Binding-site contacts:
Ligand atom N2 contacts residue ASP95 of chain 1.A at 3.1 Å (salt-bridge).
Ligand atom O2 contacts residue DA7 of chain 1.B at 3.1 Å.
Ligand atom N6 contacts residue DC1 of chain 1.B at 3.4 Å (h-bond).
Ligand atom C2 contacts residue DA6 of chain 1.B at 3.4 Å.
Ligand atom C2 contacts residue DA4 of chain 1.B at 3.3 Å.
Ligand atom O2 contacts residue DA8 of chain 1.B at 3.1 Å.
Ligand atom O6 contacts residue DC1 of chain 1.B at 2.8 Å (h-bond).
Ligand atom N3 contacts residue DA6 of chain 1.B at 3.2 Å.
Ligand atom O4 contacts residue DA8 of chain 1.B at 3.0 Å (h-bond).
Ligand atom N1 contacts residue DA4 of chain 1.B at 3.4 Å (h-bond).
Ligand atom O3' contacts residue GLY172 of chain 1.A at 2.8 Å (h-bond).
Ligand atom N3 contacts residue DA4 of chain 1.B at 2.8 Å (h-bond).
Ligand atom C2 contacts residue LEU80 of chain 1.A at 3.5 Å (hydrophobic).
Ligand atom C3' contacts residue GLY172 of chain 1.A at 3.5 Å.
Ligand atom C2 contacts residue DT3 of chain 1.B at 3.3 Å.
Ligand atom O4 contacts residue DA4 of chain 1.B at 3.3 Å (h-bond).
Ligand atom N3 contacts residue DA8 of chain 1.B at 2.7 Å (h-bond).
Ligand atom N2 contacts residue DT2 of chain 1.B at 3.4 Å (h-bond).
Ligand atom N6 contacts residue DA4 of chain 1.B at 3.2 Å (h-bond).
Ligand atom C6 contacts residue LEU80 of chain 1.A at 3.3 Å (hydrophobic).
Ligand atom N3 contacts residue DA6 of chain 1.B at 2.6 Å (h-bond).
Ligand atom N6 contacts residue DT2 of chain 1.B at 3.0 Å (h-bond).
Ligand atom N6 contacts residue DT3 of chain 1.B at 3.1 Å (h-bond).
Ligand atom O3' contacts residue LEU96 of chain 1.A at 3.0 Å (h-bond).
Ligand atom C2 contacts residue DA6 of chain 1.B at 3.1 Å.
Ligand atom N2 contacts residue DC1 of chain 1.B at 2.8 Å (h-bond).
Ligand atom N6 contacts residue DT5 of chain 1.B at 3.0 Å (h-bond).
Ligand atom N3 contacts residue DA7 of chain 1.B at 2.7 Å (h-bond).
Ligand atom C2 contacts residue DT5 of chain 1.B at 3.2 Å.
Ligand atom O4 contacts residue DA6 of chain 1.B at 3.1 Å (h-bond).
Ligand atom N1 contacts residue DT5 of chain 1.B at 2.7 Å (h-bond).
Ligand atom O2 contacts residue DA6 of chain 1.B at 3.1 Å.
Ligand atom N2 contacts residue ARG97 of chain 1.A at 3.2 Å (salt-bridge).
Ligand atom O2 contacts residue DA4 of chain 1.B at 3.3 Å.
Ligand atom N3 contacts residue ASP95 of chain 1.A at 3.4 Å.
Ligand atom O4 contacts residue DA7 of chain 1.B at 3.2 Å (h-bond).
Ligand atom N1 contacts residue DT2 of chain 1.B at 2.8 Å (h-bond).
Ligand atom N1 contacts residue DT3 of chain 1.B at 2.8 Å (h-bond).
Ligand atom N1 contacts residue DA6 of chain 1.B at 3.4 Å (h-bond).
Ligand atom N1 contacts residue DC1 of chain 1.B at 2.8 Å (h-bond).

Sequence of chain 1.A:
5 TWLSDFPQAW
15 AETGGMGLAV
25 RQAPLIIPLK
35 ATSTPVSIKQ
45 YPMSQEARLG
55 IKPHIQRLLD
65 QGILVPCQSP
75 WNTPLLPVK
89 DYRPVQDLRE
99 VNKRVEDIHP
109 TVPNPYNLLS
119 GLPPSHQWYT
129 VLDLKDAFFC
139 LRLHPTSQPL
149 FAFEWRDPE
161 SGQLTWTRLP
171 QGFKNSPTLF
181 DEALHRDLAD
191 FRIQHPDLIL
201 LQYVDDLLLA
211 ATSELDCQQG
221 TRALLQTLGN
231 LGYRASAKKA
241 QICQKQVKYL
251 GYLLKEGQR

This protein binds this small molecule.
Small molecule (SMILES): Cc1cn([C@H]2C[C@H](O[P](=O)(O)OC[C@H]3O[C@@H](n4cnc5c(N)ncnc54)C[C@@H]3O[P](=O)(O)OC[C@H]3O[C@@H](n4cnc5c(N)ncnc54)C[C@@H]3O[P](=O)(O)OC[C@H]3O[C@@H](n4cnc5c(=O)nc(N)[nH]c54)C[C@@H]3O)[C@@H](CO[P](=O)(O)O[C@H]3C[C@H](n4cnc5c(N)ncnc54)O[C@@H]3CO[P](=O)(O)O[C@H]3C[C@H](n4cc(C)c(=O)[nH]c4=O)O[C@@H]3CO[P](=O)(O)O[C@H]3C[C@H](n4cc(C)c(=O)[nH]c4=O)O[C@@H]3CO[P](=O)(O)O[C@H]3C[C@H](n4cc(C)c(=O)[nH]c4=O)O[C@@H]3COP(=O)=O)O2)c(=O)[nH]c1=O